Sequence of chain 1.A:
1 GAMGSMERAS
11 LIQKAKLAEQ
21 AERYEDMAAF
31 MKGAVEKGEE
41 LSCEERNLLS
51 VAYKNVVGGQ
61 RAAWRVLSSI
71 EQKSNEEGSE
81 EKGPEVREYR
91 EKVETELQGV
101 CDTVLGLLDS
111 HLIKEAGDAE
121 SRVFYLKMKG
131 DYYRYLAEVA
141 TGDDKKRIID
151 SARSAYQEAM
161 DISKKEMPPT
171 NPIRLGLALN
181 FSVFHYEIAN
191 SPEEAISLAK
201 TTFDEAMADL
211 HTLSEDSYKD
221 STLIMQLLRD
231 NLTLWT

Binding-site contacts:
Ligand atom C06 contacts residue ILE173 of chain 1.A at 3.9 Å (hydrophobic).
Ligand atom C08 contacts residue PRO172 of chain 1.A at 4.0 Å (hydrophobic).
Ligand atom CL20 contacts residue PHE124 of chain 1.A at 4.0 Å.
Ligand atom C01 contacts residue GLU120 of chain 1.A at 3.6 Å.
Ligand atom N03 contacts residue CYS43 of chain 1.A at 3.5 Å.
Ligand atom C05 contacts residue ASN47 of chain 1.A at 4.0 Å.
Ligand atom C04 contacts residue ARG46 of chain 1.A at 4.1 Å.
Ligand atom CL20 contacts residue LYS127 of chain 1.A at 3.3 Å.
Ligand atom C15 contacts residue VAL5 of chain 1.B at 3.5 Å (hydrophobic).
Ligand atom C16 contacts residue PHE124 of chain 1.A at 3.8 Å (hydrophobic).
Ligand atom C04 contacts residue CYS43 of chain 1.A at 3.6 Å (hydrophobic).
Ligand atom C22 contacts residue LEU223 of chain 1.A at 4.1 Å (hydrophobic).
Ligand atom C27 contacts residue ASN47 of chain 1.A at 3.9 Å.
Ligand atom O29 contacts residue CYS43 of chain 1.A at 3.3 Å (h-bond).
Ligand atom C05 contacts residue CYS43 of chain 1.A at 4.0 Å (hydrophobic).
Ligand atom O29 contacts residue ILE173 of chain 1.A at 3.9 Å.
Ligand atom C05 contacts residue PHE124 of chain 1.A at 3.7 Å (hydrophobic).
Ligand atom O26 contacts residue ILE224 of chain 1.A at 3.6 Å.
Ligand atom C02 contacts residue CYS43 of chain 1.A at 2.8 Å (hydrophobic).
Ligand atom C04 contacts residue PHE124 of chain 1.A at 3.8 Å (hydrophobic).
Ligand atom C02 contacts residue ARG46 of chain 1.A at 3.8 Å.
Ligand atom C22 contacts residue VAL5 of chain 1.B at 3.7 Å (hydrophobic).
Ligand atom O29 contacts residue ARG46 of chain 1.A at 2.8 Å (salt-bridge).
Ligand atom O26 contacts residue PRO172 of chain 1.A at 4.1 Å.
Ligand atom C02 contacts residue ILE173 of chain 1.A at 3.9 Å (hydrophobic).
Ligand atom C09 contacts residue PRO172 of chain 1.A at 4.0 Å (hydrophobic).
Ligand atom C04 contacts residue ILE173 of chain 1.A at 4.1 Å (hydrophobic).
Ligand atom C19 contacts residue VAL5 of chain 1.B at 3.9 Å (hydrophobic).
Ligand atom C01 contacts residue CYS43 of chain 1.A at 1.9 Å (hydrophobic).
Ligand atom N03 contacts residue ILE173 of chain 1.A at 3.9 Å.
Ligand atom C17 contacts residue VAL5 of chain 1.B at 3.9 Å (hydrophobic).
Ligand atom C06 contacts residue PHE124 of chain 1.A at 4.0 Å (hydrophobic).
Ligand atom C18 contacts residue VAL5 of chain 1.B at 3.8 Å (hydrophobic).
Ligand atom CL20 contacts residue ILE173 of chain 1.A at 3.7 Å.
Ligand atom C18 contacts residue PRO172 of chain 1.A at 3.4 Å (hydrophobic).
Ligand atom C16 contacts residue VAL5 of chain 1.B at 3.8 Å (hydrophobic).
Ligand atom C28 contacts residue ASN47 of chain 1.A at 3.7 Å.
Ligand atom C14 contacts residue VAL5 of chain 1.B at 4.0 Å (hydrophobic).
Ligand atom C19 contacts residue ILE224 of chain 1.A at 4.0 Å (hydrophobic).
Ligand atom C21 contacts residue ILE224 of chain 1.A at 4.0 Å (hydrophobic).

Sequence of chain 1.B:
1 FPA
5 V

The small molecule below binds the protein below.
Small molecule (SMILES): O=C(CCl)NCCCC1CCN(C(=O)C2(Nc3ccc(Cl)cc3)CCOCC2)CC1